Binding-site contacts:
Ligand atom C8 contacts residue ASN650 of chain 1.A at 3.4 Å.
Ligand atom C4 contacts residue ASN622 of chain 1.A at 4.2 Å.
Ligand atom C3 contacts residue ASN622 of chain 1.A at 3.8 Å.
Ligand atom C1 contacts residue ASN622 of chain 1.A at 1.4 Å.
Ligand atom C7 contacts residue ASN650 of chain 1.A at 4.0 Å.
Ligand atom C7 contacts residue ASN622 of chain 1.A at 3.2 Å.
Ligand atom C8 contacts residue TYR652 of chain 1.A at 3.8 Å (hydrophobic).
Ligand atom C5 contacts residue ASN622 of chain 1.A at 3.7 Å.
Ligand atom N2 contacts residue ASN622 of chain 1.A at 2.9 Å (h-bond).
Ligand atom C1 contacts residue ASN650 of chain 1.A at 4.3 Å.
Ligand atom O5 contacts residue ASN622 of chain 1.A at 2.4 Å (h-bond).
Ligand atom C2 contacts residue ASN650 of chain 1.A at 3.8 Å.
Ligand atom C3 contacts residue ASN650 of chain 1.A at 3.4 Å.
Ligand atom O7 contacts residue ASN622 of chain 1.A at 3.2 Å (h-bond).
Ligand atom C8 contacts residue ASN622 of chain 1.A at 4.2 Å.
Ligand atom N2 contacts residue ASN650 of chain 1.A at 3.2 Å (h-bond).
Ligand atom O3 contacts residue ASN650 of chain 1.A at 3.8 Å.
Ligand atom C2 contacts residue ASN622 of chain 1.A at 2.5 Å.

The small molecule below binds the protein below.
Small molecule (SMILES): CC(=O)N[C@@H]1[C@@H](O)[C@H](O)[C@@H](CO)O[C@H]1O

Sequence of chain 1.A:
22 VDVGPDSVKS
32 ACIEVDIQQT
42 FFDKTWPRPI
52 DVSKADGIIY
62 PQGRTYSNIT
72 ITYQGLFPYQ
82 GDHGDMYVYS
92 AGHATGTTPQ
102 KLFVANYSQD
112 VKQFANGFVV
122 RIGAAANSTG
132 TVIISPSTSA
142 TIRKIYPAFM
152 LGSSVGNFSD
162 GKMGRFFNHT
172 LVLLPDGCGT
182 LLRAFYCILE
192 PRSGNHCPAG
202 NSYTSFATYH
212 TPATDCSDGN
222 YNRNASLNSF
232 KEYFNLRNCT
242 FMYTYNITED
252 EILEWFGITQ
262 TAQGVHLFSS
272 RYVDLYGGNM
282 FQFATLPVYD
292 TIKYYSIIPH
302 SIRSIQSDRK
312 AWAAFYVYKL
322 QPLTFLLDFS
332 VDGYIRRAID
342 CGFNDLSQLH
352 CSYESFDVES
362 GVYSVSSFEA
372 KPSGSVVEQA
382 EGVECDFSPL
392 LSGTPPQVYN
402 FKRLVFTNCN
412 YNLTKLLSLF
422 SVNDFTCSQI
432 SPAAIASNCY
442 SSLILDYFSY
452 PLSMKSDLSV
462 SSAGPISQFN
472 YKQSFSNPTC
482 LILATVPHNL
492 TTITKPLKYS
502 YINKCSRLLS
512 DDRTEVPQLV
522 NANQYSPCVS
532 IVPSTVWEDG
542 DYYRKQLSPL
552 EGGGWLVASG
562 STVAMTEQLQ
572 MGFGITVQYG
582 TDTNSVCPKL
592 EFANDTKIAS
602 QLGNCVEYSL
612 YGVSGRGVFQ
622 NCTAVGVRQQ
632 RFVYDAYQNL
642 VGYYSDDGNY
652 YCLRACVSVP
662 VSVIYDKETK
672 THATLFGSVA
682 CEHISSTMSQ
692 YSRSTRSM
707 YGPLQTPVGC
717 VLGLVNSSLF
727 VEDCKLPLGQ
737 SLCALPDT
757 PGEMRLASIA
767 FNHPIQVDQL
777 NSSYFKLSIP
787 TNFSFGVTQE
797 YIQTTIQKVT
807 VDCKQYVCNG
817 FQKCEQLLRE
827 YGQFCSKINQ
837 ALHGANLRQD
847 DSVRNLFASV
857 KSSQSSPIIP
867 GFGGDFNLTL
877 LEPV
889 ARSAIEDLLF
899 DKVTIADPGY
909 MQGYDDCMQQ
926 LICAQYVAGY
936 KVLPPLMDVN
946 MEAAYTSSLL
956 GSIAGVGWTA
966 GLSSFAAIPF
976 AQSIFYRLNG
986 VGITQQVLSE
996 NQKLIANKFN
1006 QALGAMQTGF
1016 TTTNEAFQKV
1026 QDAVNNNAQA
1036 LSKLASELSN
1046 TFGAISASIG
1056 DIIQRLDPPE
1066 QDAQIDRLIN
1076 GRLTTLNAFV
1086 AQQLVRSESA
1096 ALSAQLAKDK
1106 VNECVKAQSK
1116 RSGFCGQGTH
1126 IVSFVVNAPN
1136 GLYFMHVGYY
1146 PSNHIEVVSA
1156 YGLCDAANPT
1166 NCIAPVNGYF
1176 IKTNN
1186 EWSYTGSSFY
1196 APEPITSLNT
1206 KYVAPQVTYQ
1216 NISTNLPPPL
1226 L